The protein below binds the small molecule below.
Small molecule (SMILES): OC[C@H]1O[C@@H](O[C@H]2[C@H](O)[C@@H](O)[C@@H](O)O[C@@H]2CO)[C@H](O)[C@@H](O)[C@H]1O

Sequence of chain 1.D:
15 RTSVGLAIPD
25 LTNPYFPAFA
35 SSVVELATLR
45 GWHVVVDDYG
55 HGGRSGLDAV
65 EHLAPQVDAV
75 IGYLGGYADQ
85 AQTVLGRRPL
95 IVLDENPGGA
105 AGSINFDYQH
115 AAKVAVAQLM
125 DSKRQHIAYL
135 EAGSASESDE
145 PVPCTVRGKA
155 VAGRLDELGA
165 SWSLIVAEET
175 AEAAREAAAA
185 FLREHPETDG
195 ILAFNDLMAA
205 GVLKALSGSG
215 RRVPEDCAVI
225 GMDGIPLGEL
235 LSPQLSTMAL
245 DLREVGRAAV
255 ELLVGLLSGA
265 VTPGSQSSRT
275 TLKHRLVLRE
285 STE

Binding-site contacts:
Ligand atom O6 contacts residue PRO23 of chain 1.D at 3.7 Å.
Ligand atom C5 contacts residue ARG151 of chain 1.D at 3.7 Å.
Ligand atom O3 contacts residue ASN27 of chain 1.D at 3.1 Å (h-bond).
Ligand atom O4 contacts residue ASP227 of chain 1.D at 2.6 Å (salt-bridge).
Ligand atom O4 contacts residue ARG151 of chain 1.D at 3.0 Å (salt-bridge).
Ligand atom C2 contacts residue GLU173 of chain 1.D at 3.6 Å.
Ligand atom O3 contacts residue ASP227 of chain 1.D at 2.7 Å (salt-bridge).
Ligand atom C3 contacts residue ASP98 of chain 1.D at 3.6 Å.
Ligand atom C4 contacts residue ARG151 of chain 1.D at 3.9 Å.
Ligand atom C6 contacts residue ASP98 of chain 1.D at 3.3 Å.
Ligand atom O2 contacts residue ASP98 of chain 1.D at 3.4 Å (salt-bridge).
Ligand atom C4 contacts residue ASP98 of chain 1.D at 3.8 Å.
Ligand atom O6 contacts residue TYR29 of chain 1.D at 3.9 Å.
Ligand atom C4 contacts residue ASP227 of chain 1.D at 3.3 Å.
Ligand atom O6 contacts residue ASP98 of chain 1.D at 2.5 Å (salt-bridge).
Ligand atom C3 contacts residue ASN27 of chain 1.D at 3.6 Å.
Ligand atom C6 contacts residue TYR29 of chain 1.D at 4.0 Å (hydrophobic).
Ligand atom O2 contacts residue ASN27 of chain 1.D at 3.3 Å (h-bond).
Ligand atom O3 contacts residue ARG151 of chain 1.D at 3.1 Å (salt-bridge).
Ligand atom C6 contacts residue ARG151 of chain 1.D at 3.7 Å.
Ligand atom O3 contacts residue TYR29 of chain 1.D at 3.9 Å.
Ligand atom C4 contacts residue TYR29 of chain 1.D at 3.8 Å (hydrophobic).
Ligand atom O2 contacts residue PHE30 of chain 1.D at 3.9 Å.
Ligand atom C6 contacts residue TYR77 of chain 1.D at 3.6 Å (hydrophobic).
Ligand atom C3 contacts residue ASP227 of chain 1.D at 3.7 Å.
Ligand atom O2 contacts residue GLU173 of chain 1.D at 2.6 Å (salt-bridge).
Ligand atom O5 contacts residue ASP98 of chain 1.D at 3.3 Å (salt-bridge).
Ligand atom O3 contacts residue ASP98 of chain 1.D at 2.8 Å (salt-bridge).
Ligand atom O6 contacts residue PHE110 of chain 1.D at 3.3 Å.
Ligand atom O3 contacts residue ASN199 of chain 1.D at 3.0 Å (h-bond).
Ligand atom C5 contacts residue TYR29 of chain 1.D at 3.8 Å (hydrophobic).
Ligand atom C5 contacts residue ASP98 of chain 1.D at 3.8 Å.
Ligand atom C3 contacts residue TYR29 of chain 1.D at 3.9 Å (hydrophobic).
Ligand atom C2 contacts residue ASN27 of chain 1.D at 4.0 Å.
Ligand atom C6 contacts residue PHE30 of chain 1.D at 3.8 Å (hydrophobic).
Ligand atom C1 contacts residue ARG151 of chain 1.D at 3.8 Å.
Ligand atom O4 contacts residue ARG151 of chain 1.D at 3.9 Å.
Ligand atom C2 contacts residue ASP98 of chain 1.D at 3.5 Å.
Ligand atom O5 contacts residue ARG151 of chain 1.D at 3.0 Å (salt-bridge).
Ligand atom O6 contacts residue TYR77 of chain 1.D at 2.6 Å (h-bond).